Sequence of chain 1.Z:
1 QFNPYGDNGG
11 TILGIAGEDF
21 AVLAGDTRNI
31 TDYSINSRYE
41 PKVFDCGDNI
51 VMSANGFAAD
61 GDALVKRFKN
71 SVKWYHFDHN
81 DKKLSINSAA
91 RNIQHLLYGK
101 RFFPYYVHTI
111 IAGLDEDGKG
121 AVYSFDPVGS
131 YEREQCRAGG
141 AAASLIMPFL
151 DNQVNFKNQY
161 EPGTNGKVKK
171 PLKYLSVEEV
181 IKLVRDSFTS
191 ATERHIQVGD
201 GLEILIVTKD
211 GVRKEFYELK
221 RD

Sequence of chain 1.Y:
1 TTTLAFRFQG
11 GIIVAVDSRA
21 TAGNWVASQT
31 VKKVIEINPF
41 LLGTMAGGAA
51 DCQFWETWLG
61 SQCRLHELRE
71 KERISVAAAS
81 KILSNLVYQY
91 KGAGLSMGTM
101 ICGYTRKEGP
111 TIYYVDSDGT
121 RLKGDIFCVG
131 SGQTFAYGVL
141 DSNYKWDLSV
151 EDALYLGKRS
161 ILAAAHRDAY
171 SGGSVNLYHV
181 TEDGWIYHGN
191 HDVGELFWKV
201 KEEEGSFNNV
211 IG

Binding-site contacts:
Ligand atom CB contacts residue GLY47 of chain 1.Y at 3.8 Å.
Ligand atom C2 contacts residue TYR170 of chain 1.Y at 3.7 Å (hydrophobic).
Ligand atom O contacts residue THR1 of chain 1.Y at 2.2 Å (h-bond).
Ligand atom CB contacts residue THR21 of chain 1.Y at 3.8 Å.
Ligand atom CZ contacts residue ALA49 of chain 1.Y at 3.5 Å (hydrophobic).
Ligand atom CZ contacts residue VAL31 of chain 1.Y at 3.4 Å (hydrophobic).
Ligand atom O contacts residue THR21 of chain 1.Y at 3.2 Å (h-bond).
Ligand atom C1 contacts residue THR1 of chain 1.Y at 2.4 Å.
Ligand atom C contacts residue THR1 of chain 1.Y at 1.4 Å.
Ligand atom CE1 contacts residue ALA49 of chain 1.Y at 3.7 Å (hydrophobic).
Ligand atom C contacts residue THR21 of chain 1.Y at 3.7 Å.
Ligand atom OH contacts residue VAL31 of chain 1.Y at 3.4 Å.
Ligand atom O contacts residue ALA49 of chain 1.Y at 3.4 Å.
Ligand atom CG contacts residue THR1 of chain 1.Y at 3.8 Å.
Ligand atom OH contacts residue GLN53 of chain 1.Y at 3.6 Å (h-bond).
Ligand atom C2 contacts residue MES1 of chain 1.QA at 3.7 Å.
Ligand atom N contacts residue THR1 of chain 1.Y at 3.6 Å.
Ligand atom C3 contacts residue ARG19 of chain 1.Y at 3.3 Å.
Ligand atom C contacts residue GLY47 of chain 1.Y at 3.6 Å.
Ligand atom N contacts residue THR21 of chain 1.Y at 3.1 Å (h-bond).
Ligand atom O contacts residue ALA20 of chain 1.Y at 3.4 Å.
Ligand atom C3 contacts residue THR1 of chain 1.Y at 2.5 Å.
Ligand atom CB contacts residue GLY47 of chain 1.Y at 3.7 Å.
Ligand atom CE2 contacts residue ALA49 of chain 1.Y at 3.7 Å (hydrophobic).
Ligand atom N contacts residue GLY47 of chain 1.Y at 3.0 Å (h-bond).
Ligand atom C contacts residue MES1 of chain 1.QA at 3.9 Å.
Ligand atom C1 contacts residue MES1 of chain 1.QA at 3.1 Å.
Ligand atom C3 contacts residue TYR170 of chain 1.Y at 3.2 Å (hydrophobic).
Ligand atom CA contacts residue LYS33 of chain 1.Y at 3.9 Å.
Ligand atom O contacts residue THR1 of chain 1.Y at 3.5 Å (h-bond).
Ligand atom C2 contacts residue THR1 of chain 1.Y at 1.5 Å.
Ligand atom O contacts residue MES1 of chain 1.QA at 3.1 Å (h-bond).
Ligand atom CA contacts residue GLY47 of chain 1.Y at 3.3 Å.
Ligand atom C contacts residue LYS33 of chain 1.Y at 3.8 Å.
Ligand atom CB contacts residue THR1 of chain 1.Y at 2.7 Å.
Ligand atom CE1 contacts residue VAL31 of chain 1.Y at 3.3 Å (hydrophobic).
Ligand atom O contacts residue GLY47 of chain 1.Y at 3.0 Å (h-bond).
Ligand atom CA contacts residue THR21 of chain 1.Y at 3.4 Å.
Ligand atom CA contacts residue THR1 of chain 1.Y at 2.4 Å.
Ligand atom O contacts residue THR21 of chain 1.Y at 3.2 Å (h-bond).

The small molecule below binds the protein below.
Small molecule (SMILES): CC(=O)N1CCC[C@H]1C(=O)N[C@@H](C)C(=O)N[C@@H](Cc1ccc(O)cc1)[C@@H](O)[C@H](C)CO